Sequence of chain 1.G:
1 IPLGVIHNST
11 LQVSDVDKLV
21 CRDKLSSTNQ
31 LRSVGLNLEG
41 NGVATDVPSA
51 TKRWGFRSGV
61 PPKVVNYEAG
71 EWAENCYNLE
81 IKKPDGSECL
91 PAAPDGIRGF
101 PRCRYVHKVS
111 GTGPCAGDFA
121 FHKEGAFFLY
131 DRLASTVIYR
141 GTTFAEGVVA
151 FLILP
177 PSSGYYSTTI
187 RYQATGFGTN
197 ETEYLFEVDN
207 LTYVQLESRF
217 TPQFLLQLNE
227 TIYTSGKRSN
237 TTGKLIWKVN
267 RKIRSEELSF

Binding-site contacts:
Ligand atom N2 contacts residue ASN225 of chain 1.G at 2.8 Å (h-bond).
Ligand atom C1 contacts residue ILE228 of chain 1.G at 4.0 Å (hydrophobic).
Ligand atom O5 contacts residue ILE228 of chain 1.G at 4.5 Å.
Ligand atom C8 contacts residue ASN225 of chain 1.G at 4.3 Å.
Ligand atom O6 contacts residue ILE228 of chain 1.G at 3.7 Å.
Ligand atom C3 contacts residue ASN225 of chain 1.G at 3.8 Å.
Ligand atom C5 contacts residue ASN225 of chain 1.G at 3.7 Å.
Ligand atom C7 contacts residue ASN225 of chain 1.G at 3.7 Å.
Ligand atom C4 contacts residue ASN225 of chain 1.G at 4.2 Å.
Ligand atom O7 contacts residue LEU222 of chain 1.G at 4.2 Å.
Ligand atom O6 contacts residue TYR229 of chain 1.G at 4.2 Å.
Ligand atom C8 contacts residue THR185 of chain 1.G at 4.1 Å.
Ligand atom O7 contacts residue ASN225 of chain 1.G at 4.1 Å.
Ligand atom C2 contacts residue ASN225 of chain 1.G at 2.4 Å.
Ligand atom O7 contacts residue TYR229 of chain 1.G at 4.4 Å.
Ligand atom O5 contacts residue ASN225 of chain 1.G at 2.4 Å (h-bond).
Ligand atom C1 contacts residue ASN225 of chain 1.G at 1.4 Å.

The protein below binds the small molecule below.
Small molecule (SMILES): CC(=O)N[C@H]1[C@H](O[C@H]2[C@H](O)[C@@H](NC(C)=O)CO[C@@H]2CO)O[C@H](CO)[C@@H](O[C@@H]2O[C@H](CO)[C@@H](O)[C@H](O[C@H]3O[C@H](CO)[C@@H](O)[C@H](O)[C@@H]3O)[C@@H]2O)[C@@H]1O